Sequence of chain 1.D:
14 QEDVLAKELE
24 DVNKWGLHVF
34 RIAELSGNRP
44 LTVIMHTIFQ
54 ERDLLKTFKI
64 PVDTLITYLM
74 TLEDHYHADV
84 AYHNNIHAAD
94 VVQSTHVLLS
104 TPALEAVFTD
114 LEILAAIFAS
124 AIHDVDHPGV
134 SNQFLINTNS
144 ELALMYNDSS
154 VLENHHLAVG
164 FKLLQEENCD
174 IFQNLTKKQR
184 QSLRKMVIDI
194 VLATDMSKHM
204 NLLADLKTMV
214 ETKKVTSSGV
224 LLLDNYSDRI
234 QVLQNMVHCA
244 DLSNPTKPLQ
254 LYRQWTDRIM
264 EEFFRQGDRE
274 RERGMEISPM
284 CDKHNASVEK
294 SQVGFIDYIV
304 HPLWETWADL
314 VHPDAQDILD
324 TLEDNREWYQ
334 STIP

Binding-site contacts:
Ligand atom C27 contacts residue HIS86 of chain 1.D at 3.7 Å.
Ligand atom C9 contacts residue PHE298 of chain 1.D at 3.6 Å (hydrophobic).
Ligand atom C6 contacts residue PHE266 of chain 1.D at 3.9 Å (hydrophobic).
Ligand atom C23 contacts residue MET199 of chain 1.D at 3.6 Å (hydrophobic).
Ligand atom C10 contacts residue PHE298 of chain 1.D at 3.8 Å (hydrophobic).
Ligand atom C18 contacts residue EDO1 of chain 1.NA at 3.8 Å.
Ligand atom C6 contacts residue MET263 of chain 1.D at 3.9 Å (hydrophobic).
Ligand atom C5 contacts residue PHE266 of chain 1.D at 3.6 Å (hydrophobic).
Ligand atom C6 contacts residue GLN295 of chain 1.D at 4.0 Å.
Ligand atom C8 contacts residue GLN295 of chain 1.D at 3.4 Å.
Ligand atom C14 contacts residue ILE262 of chain 1.D at 3.7 Å (hydrophobic).
Ligand atom C13 contacts residue TYR85 of chain 1.D at 4.0 Å (hydrophobic).
Ligand atom O1 contacts residue SER294 of chain 1.D at 3.7 Å.
Ligand atom C3 contacts residue MET283 of chain 1.D at 4.0 Å (hydrophobic).
Ligand atom C11 contacts residue PHE298 of chain 1.D at 3.8 Å (hydrophobic).
Ligand atom C26 contacts residue LEU245 of chain 1.D at 3.5 Å (hydrophobic).
Ligand atom C9 contacts residue ILE262 of chain 1.D at 4.0 Å (hydrophobic).
Ligand atom C19 contacts residue EDO1 of chain 1.NA at 3.5 Å.
Ligand atom O4 contacts residue MET199 of chain 1.D at 3.3 Å.
Ligand atom C14 contacts residue PHE298 of chain 1.D at 3.7 Å (hydrophobic).
Ligand atom C22 contacts residue MET199 of chain 1.D at 4.0 Å (hydrophobic).
Ligand atom C9 contacts residue GLN295 of chain 1.D at 4.0 Å.
Ligand atom C13 contacts residue PHE298 of chain 1.D at 4.0 Å (hydrophobic).
Ligand atom C4 contacts residue MET283 of chain 1.D at 3.3 Å (hydrophobic).
Ligand atom C13 contacts residue ASN247 of chain 1.D at 4.0 Å.
Ligand atom O3 contacts residue ILE262 of chain 1.D at 3.5 Å.
Ligand atom C5 contacts residue MET283 of chain 1.D at 4.0 Å (hydrophobic).
Ligand atom C8 contacts residue PHE298 of chain 1.D at 3.3 Å (hydrophobic).
Ligand atom O3 contacts residue GLN295 of chain 1.D at 3.3 Å (h-bond).
Ligand atom C15 contacts residue ASN247 of chain 1.D at 3.4 Å.
Ligand atom C2 contacts residue SER294 of chain 1.D at 4.0 Å.
Ligand atom O2 contacts residue GLN295 of chain 1.D at 2.9 Å (h-bond).
Ligand atom O1 contacts residue PHE298 of chain 1.D at 3.5 Å.
Ligand atom C4 contacts residue SER294 of chain 1.D at 3.9 Å.
Ligand atom C3 contacts residue SER294 of chain 1.D at 3.9 Å.
Ligand atom O2 contacts residue PHE298 of chain 1.D at 3.8 Å.
Ligand atom C15 contacts residue GLN295 of chain 1.D at 3.9 Å.
Ligand atom C13 contacts residue ILE262 of chain 1.D at 4.0 Å (hydrophobic).
Ligand atom C24 contacts residue MET199 of chain 1.D at 3.8 Å (hydrophobic).
Ligand atom C5 contacts residue MET263 of chain 1.D at 3.7 Å (hydrophobic).

The protein below binds the small molecule below.
Small molecule (SMILES): COc1ccccc1COc1cc(C2=NN(C3CCCCCC3)C(=O)C2(C)C)ccc1OC